Sequence of chain 1.I:
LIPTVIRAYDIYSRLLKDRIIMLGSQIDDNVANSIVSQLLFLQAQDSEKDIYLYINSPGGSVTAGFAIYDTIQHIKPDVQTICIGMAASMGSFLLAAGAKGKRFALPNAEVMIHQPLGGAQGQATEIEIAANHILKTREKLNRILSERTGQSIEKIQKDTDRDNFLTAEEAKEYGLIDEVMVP

Sequence of chain 1.J:
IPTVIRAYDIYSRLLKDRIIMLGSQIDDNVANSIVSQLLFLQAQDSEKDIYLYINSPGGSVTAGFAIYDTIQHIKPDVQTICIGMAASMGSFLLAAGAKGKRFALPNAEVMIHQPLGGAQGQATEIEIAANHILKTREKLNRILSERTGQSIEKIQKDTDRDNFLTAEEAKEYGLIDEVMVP

Binding-site contacts:
Ligand atom CB contacts residue TYR61 of chain 1.I at 3.4 Å (hydrophobic).
Ligand atom C5 contacts residue ALA53 of chain 1.J at 3.3 Å (hydrophobic).
Ligand atom CB contacts residue TYR61 of chain 1.I at 3.8 Å (hydrophobic).
Ligand atom CD contacts residue TYR63 of chain 1.I at 3.6 Å (hydrophobic).
Ligand atom F1 contacts residue THR80 of chain 1.J at 3.4 Å.
Ligand atom O contacts residue TYR63 of chain 1.I at 2.6 Å (h-bond).
Ligand atom C1 contacts residue TYR63 of chain 1.I at 3.7 Å (hydrophobic).
Ligand atom O contacts residue TYR61 of chain 1.I at 3.4 Å.
Ligand atom F2 contacts residue LEU49 of chain 1.J at 3.8 Å.
Ligand atom C4 contacts residue ILE29 of chain 1.I at 3.2 Å (hydrophobic).
Ligand atom CZ contacts residue ILE93 of chain 1.I at 3.7 Å (hydrophobic).
Ligand atom C contacts residue TYR63 of chain 1.I at 3.6 Å (hydrophobic).
Ligand atom CA contacts residue GLN89 of chain 1.I at 3.8 Å.
Ligand atom O contacts residue GLN89 of chain 1.I at 3.5 Å (h-bond).
Ligand atom CD contacts residue PHE113 of chain 1.I at 3.6 Å (hydrophobic).
Ligand atom CZ contacts residue THR80 of chain 1.J at 3.6 Å.
Ligand atom CD1 contacts residue HIS83 of chain 1.J at 3.6 Å.
Ligand atom CE contacts residue ILE29 of chain 1.I at 3.8 Å (hydrophobic).
Ligand atom F1 contacts residue LEU115 of chain 1.I at 3.8 Å.
Ligand atom F2 contacts residue ILE93 of chain 1.I at 3.7 Å.
Ligand atom CE2 contacts residue TYR63 of chain 1.I at 3.3 Å (hydrophobic).
Ligand atom CB contacts residue TYR63 of chain 1.I at 3.8 Å (hydrophobic).
Ligand atom O2 contacts residue GLN52 of chain 1.J at 3.3 Å (h-bond).
Ligand atom CB contacts residue GLN89 of chain 1.I at 3.2 Å.
Ligand atom C6 contacts residue ASP27 of chain 1.I at 2.5 Å.
Ligand atom C7 contacts residue ASP27 of chain 1.I at 2.8 Å.
Ligand atom N contacts residue TYR63 of chain 1.I at 2.9 Å (h-bond).
Ligand atom CE2 contacts residue LEU49 of chain 1.J at 3.8 Å (hydrophobic).
Ligand atom C1 contacts residue LEU49 of chain 1.J at 3.8 Å (hydrophobic).
Ligand atom C2 contacts residue TYR63 of chain 1.I at 3.5 Å (hydrophobic).
Ligand atom F2 contacts residue TYR63 of chain 1.I at 2.5 Å.
Ligand atom CB contacts residue MET190 of chain 1.I at 3.8 Å (hydrophobic).
Ligand atom F1 contacts residue HIS83 of chain 1.J at 3.5 Å.
Ligand atom CD2 contacts residue TYR63 of chain 1.I at 3.1 Å (hydrophobic).
Ligand atom CA contacts residue TYR61 of chain 1.I at 3.5 Å (hydrophobic).
Ligand atom C contacts residue TYR61 of chain 1.I at 3.1 Å (hydrophobic).
Ligand atom CE contacts residue ASP27 of chain 1.I at 3.3 Å.
Ligand atom N contacts residue TYR61 of chain 1.I at 3.5 Å.
Ligand atom C7 contacts residue ARG23 of chain 1.I at 3.7 Å.
Ligand atom CA contacts residue TYR61 of chain 1.I at 3.3 Å (hydrophobic).

A small-molecule ligand and the protein it binds are described below.
Small molecule (SMILES): CCCC/C=C/C(=O)N[C@@H](Cc1cc(F)cc(F)c1)C(=O)N[C@H]1COC(=O)[C@@H]2C[C@@H](C)CN2C(=O)[C@H](C)NC(=O)[C@@H]2CCCCN2C(=O)[C@@H]2CCCN2C1=O